Sequence of chain 1.D:
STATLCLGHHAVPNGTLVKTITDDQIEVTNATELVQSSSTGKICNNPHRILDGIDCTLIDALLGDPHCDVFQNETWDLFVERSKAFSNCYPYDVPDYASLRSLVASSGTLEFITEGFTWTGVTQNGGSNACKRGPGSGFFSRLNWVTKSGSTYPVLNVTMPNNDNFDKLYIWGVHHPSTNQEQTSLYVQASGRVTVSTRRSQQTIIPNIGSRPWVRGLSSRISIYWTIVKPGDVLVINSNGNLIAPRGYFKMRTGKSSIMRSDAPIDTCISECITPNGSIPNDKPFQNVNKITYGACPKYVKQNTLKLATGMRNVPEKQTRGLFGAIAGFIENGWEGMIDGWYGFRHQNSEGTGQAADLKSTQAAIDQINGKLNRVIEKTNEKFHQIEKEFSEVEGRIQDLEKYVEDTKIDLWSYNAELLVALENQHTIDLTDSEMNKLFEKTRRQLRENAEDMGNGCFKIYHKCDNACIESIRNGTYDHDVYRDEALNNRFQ

The small molecule below binds the protein below.
Small molecule (SMILES): CC(=O)N[C@H]1[C@H](O[C@H]2[C@H](O)[C@@H](NC(C)=O)CO[C@@H]2CO)O[C@H](CO)[C@@H](O[C@@H]2O[C@H](CO)[C@@H](O)[C@H](O)[C@@H]2O)[C@@H]1O

Binding-site contacts:
Ligand atom C8 contacts residue THR32 of chain 1.D at 3.3 Å.
Ligand atom O7 contacts residue THR310 of chain 1.D at 4.1 Å.
Ligand atom C2 contacts residue ASN30 of chain 1.D at 2.4 Å.
Ligand atom C3 contacts residue ASN30 of chain 1.D at 3.8 Å.
Ligand atom C1 contacts residue ASN30 of chain 1.D at 1.4 Å.
Ligand atom O7 contacts residue ALA31 of chain 1.D at 3.5 Å (h-bond).
Ligand atom C7 contacts residue ASN30 of chain 1.D at 3.7 Å.
Ligand atom O3 contacts residue ASN30 of chain 1.D at 4.4 Å.
Ligand atom N2 contacts residue ASN30 of chain 1.D at 3.1 Å (h-bond).
Ligand atom O7 contacts residue ASN30 of chain 1.D at 3.0 Å (h-bond).
Ligand atom C5 contacts residue ASN30 of chain 1.D at 3.6 Å.
Ligand atom C1 contacts residue THR310 of chain 1.D at 4.1 Å.
Ligand atom O5 contacts residue ASN30 of chain 1.D at 2.4 Å (h-bond).
Ligand atom O5 contacts residue THR310 of chain 1.D at 4.3 Å.
Ligand atom C4 contacts residue ASN30 of chain 1.D at 4.3 Å.